Binding-site contacts:
Ligand atom N7 contacts residue PHE268 of chain 1.D at 3.5 Å.
Ligand atom PA contacts residue GLY150 of chain 1.D at 3.8 Å.
Ligand atom N9 contacts residue PHE268 of chain 1.D at 3.3 Å.
Ligand atom O1D contacts residue THR148 of chain 1.D at 3.0 Å (h-bond).
Ligand atom N3 contacts residue PHE268 of chain 1.D at 3.7 Å.
Ligand atom C6 contacts residue ALA151 of chain 1.D at 3.6 Å (hydrophobic).
Ligand atom O1A contacts residue ALA151 of chain 1.D at 2.9 Å (h-bond).
Ligand atom C3D contacts residue GLY300 of chain 1.D at 3.8 Å.
Ligand atom O3A contacts residue GLY150 of chain 1.D at 3.4 Å.
Ligand atom C2D contacts residue THR148 of chain 1.D at 3.4 Å.
Ligand atom C5 contacts residue ALA151 of chain 1.D at 3.8 Å (hydrophobic).
Ligand atom C4 contacts residue PHE268 of chain 1.D at 3.3 Å (hydrophobic).
Ligand atom C5' contacts residue ARG152 of chain 1.D at 3.8 Å.
Ligand atom O2B contacts residue GLY297 of chain 1.D at 3.8 Å.
Ligand atom O4D contacts residue GLY149 of chain 1.D at 3.1 Å (h-bond).
Ligand atom C5D contacts residue GLY149 of chain 1.D at 3.5 Å.
Ligand atom C1D contacts residue GLY149 of chain 1.D at 3.5 Å.
Ligand atom O4' contacts residue ARG152 of chain 1.D at 3.3 Å.
Ligand atom C5 contacts residue PHE268 of chain 1.D at 3.7 Å (hydrophobic).
Ligand atom O2B contacts residue GLY298 of chain 1.D at 2.9 Å (h-bond).
Ligand atom N1 contacts residue ALA151 of chain 1.D at 3.5 Å.
Ligand atom O3A contacts residue ALA151 of chain 1.D at 3.0 Å (h-bond).
Ligand atom N1 contacts residue THR184 of chain 1.D at 3.1 Å (h-bond).
Ligand atom O2B contacts residue THR301 of chain 1.D at 2.7 Å (h-bond).
Ligand atom C1' contacts residue PHE268 of chain 1.D at 3.7 Å (hydrophobic).
Ligand atom O1A contacts residue GLY150 of chain 1.D at 3.4 Å.
Ligand atom PA contacts residue ALA151 of chain 1.D at 3.6 Å.
Ligand atom O2B contacts residue GLY150 of chain 1.D at 3.7 Å.
Ligand atom C8 contacts residue PHE268 of chain 1.D at 3.4 Å (hydrophobic).
Ligand atom O2A contacts residue GLY298 of chain 1.D at 3.5 Å.
Ligand atom O2D contacts residue ARG275 of chain 1.D at 2.9 Å (salt-bridge).
Ligand atom O1A contacts residue ARG152 of chain 1.D at 2.9 Å (salt-bridge).
Ligand atom N3 contacts residue ARG152 of chain 1.D at 3.5 Å.
Ligand atom O1A contacts residue ASN153 of chain 1.D at 2.8 Å (h-bond).
Ligand atom C5D contacts residue THR301 of chain 1.D at 3.2 Å.
Ligand atom O2' contacts residue PHE268 of chain 1.D at 3.5 Å.
Ligand atom O2D contacts residue THR304 of chain 1.D at 3.6 Å.
Ligand atom C2 contacts residue THR248 of chain 1.D at 3.7 Å.
Ligand atom O1D contacts residue GLY149 of chain 1.D at 2.8 Å (h-bond).
Ligand atom C2 contacts residue ALA151 of chain 1.D at 3.7 Å (hydrophobic).

Sequence of chain 1.D:
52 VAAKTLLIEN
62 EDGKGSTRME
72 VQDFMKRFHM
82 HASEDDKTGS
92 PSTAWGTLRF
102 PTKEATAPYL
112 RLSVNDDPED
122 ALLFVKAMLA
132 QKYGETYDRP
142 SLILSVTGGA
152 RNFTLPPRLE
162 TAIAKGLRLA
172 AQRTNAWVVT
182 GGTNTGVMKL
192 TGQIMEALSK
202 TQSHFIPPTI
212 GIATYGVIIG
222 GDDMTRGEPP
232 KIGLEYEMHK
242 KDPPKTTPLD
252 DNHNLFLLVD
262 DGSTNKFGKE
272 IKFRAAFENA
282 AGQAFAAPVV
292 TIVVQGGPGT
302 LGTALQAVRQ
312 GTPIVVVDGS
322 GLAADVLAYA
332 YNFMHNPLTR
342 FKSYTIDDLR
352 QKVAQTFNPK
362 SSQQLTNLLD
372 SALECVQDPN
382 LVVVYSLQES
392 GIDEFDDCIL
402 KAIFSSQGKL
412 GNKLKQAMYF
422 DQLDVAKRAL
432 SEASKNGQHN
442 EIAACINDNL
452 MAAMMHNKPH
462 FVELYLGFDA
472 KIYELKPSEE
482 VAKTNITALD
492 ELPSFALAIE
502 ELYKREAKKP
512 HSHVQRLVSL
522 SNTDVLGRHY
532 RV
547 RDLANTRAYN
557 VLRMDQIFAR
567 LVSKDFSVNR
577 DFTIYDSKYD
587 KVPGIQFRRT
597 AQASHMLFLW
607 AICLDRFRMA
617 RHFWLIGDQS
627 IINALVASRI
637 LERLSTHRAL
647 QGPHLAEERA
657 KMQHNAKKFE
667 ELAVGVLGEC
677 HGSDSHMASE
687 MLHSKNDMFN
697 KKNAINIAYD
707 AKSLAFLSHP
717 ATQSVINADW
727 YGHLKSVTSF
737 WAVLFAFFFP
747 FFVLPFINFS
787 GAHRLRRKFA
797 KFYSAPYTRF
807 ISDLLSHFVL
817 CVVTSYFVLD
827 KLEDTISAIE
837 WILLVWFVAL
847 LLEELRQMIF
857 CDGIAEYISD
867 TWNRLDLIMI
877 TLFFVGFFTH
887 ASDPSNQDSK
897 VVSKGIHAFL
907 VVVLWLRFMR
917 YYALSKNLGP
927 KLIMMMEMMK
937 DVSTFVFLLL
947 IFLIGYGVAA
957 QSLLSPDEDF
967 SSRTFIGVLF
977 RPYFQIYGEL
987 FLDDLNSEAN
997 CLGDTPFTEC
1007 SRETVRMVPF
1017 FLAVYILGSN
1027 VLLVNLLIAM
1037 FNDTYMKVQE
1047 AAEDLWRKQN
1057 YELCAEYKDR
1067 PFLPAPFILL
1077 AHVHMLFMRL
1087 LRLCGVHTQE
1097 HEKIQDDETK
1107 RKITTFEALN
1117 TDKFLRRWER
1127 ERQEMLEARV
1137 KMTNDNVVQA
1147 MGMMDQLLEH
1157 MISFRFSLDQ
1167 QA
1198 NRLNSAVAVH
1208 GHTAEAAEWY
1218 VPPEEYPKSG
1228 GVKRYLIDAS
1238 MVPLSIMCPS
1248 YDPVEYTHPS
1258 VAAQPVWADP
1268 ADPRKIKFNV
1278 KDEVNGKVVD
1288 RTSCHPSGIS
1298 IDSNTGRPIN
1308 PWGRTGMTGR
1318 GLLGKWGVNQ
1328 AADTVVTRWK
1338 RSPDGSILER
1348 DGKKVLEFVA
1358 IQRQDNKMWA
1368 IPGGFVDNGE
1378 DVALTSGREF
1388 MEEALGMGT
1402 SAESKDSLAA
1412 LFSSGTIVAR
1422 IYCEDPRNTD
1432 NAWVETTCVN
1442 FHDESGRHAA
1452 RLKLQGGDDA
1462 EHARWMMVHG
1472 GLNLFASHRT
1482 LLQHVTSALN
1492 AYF

The small molecule below binds the protein below.
Small molecule (SMILES): Nc1ncnc2c1ncn2[C@@H]1O[C@H](CO[P](=O)(O)O[P](=O)(O)OC[C@H]2O[C@@H](O)[C@H](O)[C@@H]2O)[C@@H](O)[C@H]1O